Sequence of chain 1.B:
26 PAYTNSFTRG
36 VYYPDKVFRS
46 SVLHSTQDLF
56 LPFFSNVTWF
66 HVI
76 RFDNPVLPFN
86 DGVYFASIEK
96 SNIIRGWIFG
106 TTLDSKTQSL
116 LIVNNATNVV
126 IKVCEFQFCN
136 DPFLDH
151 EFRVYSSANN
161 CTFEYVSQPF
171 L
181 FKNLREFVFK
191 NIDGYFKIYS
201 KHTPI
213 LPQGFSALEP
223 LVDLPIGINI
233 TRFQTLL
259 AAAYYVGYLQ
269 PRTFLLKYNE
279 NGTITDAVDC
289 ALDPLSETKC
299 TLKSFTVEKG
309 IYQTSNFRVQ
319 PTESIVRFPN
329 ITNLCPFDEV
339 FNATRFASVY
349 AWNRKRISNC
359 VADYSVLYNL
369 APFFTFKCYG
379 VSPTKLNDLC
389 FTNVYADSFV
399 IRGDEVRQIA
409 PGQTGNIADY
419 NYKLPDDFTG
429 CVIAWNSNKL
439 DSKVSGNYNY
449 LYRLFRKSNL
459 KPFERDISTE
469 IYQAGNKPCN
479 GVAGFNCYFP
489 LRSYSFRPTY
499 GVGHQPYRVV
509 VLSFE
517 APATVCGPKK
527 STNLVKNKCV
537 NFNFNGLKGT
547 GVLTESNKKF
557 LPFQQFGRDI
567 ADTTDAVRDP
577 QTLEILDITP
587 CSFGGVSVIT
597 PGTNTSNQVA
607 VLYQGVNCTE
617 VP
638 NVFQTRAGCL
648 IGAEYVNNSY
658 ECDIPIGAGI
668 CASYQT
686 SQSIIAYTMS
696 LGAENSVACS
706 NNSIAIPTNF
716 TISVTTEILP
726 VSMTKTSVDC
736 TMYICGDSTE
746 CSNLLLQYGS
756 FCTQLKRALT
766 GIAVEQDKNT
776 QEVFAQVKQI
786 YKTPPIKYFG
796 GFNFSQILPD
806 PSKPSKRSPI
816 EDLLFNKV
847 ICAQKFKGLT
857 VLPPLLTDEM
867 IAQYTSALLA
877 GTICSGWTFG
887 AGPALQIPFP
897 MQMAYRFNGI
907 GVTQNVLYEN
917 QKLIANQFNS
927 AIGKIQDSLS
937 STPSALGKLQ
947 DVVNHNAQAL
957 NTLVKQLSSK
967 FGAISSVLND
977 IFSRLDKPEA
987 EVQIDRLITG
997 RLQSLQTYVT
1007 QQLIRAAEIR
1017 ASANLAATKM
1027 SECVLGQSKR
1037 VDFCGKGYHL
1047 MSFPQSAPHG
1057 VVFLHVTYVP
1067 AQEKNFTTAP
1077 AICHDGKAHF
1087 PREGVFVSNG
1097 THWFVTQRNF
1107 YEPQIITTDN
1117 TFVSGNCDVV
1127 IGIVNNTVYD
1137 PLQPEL

This protein binds this small molecule.
Small molecule (SMILES): CC(=O)N[C@@H]1[C@@H](O)[C@H](O)[C@@H](CO)O[C@H]1O

Binding-site contacts:
Ligand atom O5 contacts residue ASN706 of chain 1.B at 2.4 Å (h-bond).
Ligand atom C8 contacts residue GLY1128 of chain 1.B at 3.9 Å.
Ligand atom C8 contacts residue ASN706 of chain 1.B at 4.4 Å.
Ligand atom C7 contacts residue ASN706 of chain 1.B at 3.2 Å.
Ligand atom C4 contacts residue ASN706 of chain 1.B at 4.3 Å.
Ligand atom C5 contacts residue ASN706 of chain 1.B at 3.7 Å.
Ligand atom C3 contacts residue ASN706 of chain 1.B at 3.8 Å.
Ligand atom C2 contacts residue ASN706 of chain 1.B at 2.5 Å.
Ligand atom O7 contacts residue ASN706 of chain 1.B at 3.1 Å (h-bond).
Ligand atom C1 contacts residue ASN706 of chain 1.B at 1.5 Å.
Ligand atom N2 contacts residue ASN706 of chain 1.B at 2.9 Å (h-bond).